Binding-site contacts:
Ligand atom O20 contacts residue F8C1 of chain 1.E at 1.4 Å.
Ligand atom C27 contacts residue F8C1 of chain 1.E at 0.2 Å.
Ligand atom C23 contacts residue F8C1 of chain 1.E at 0.2 Å.
Ligand atom C11 contacts residue CYS149 of chain 1.B at 2.8 Å (hydrophobic).
Ligand atom N28 contacts residue F8C1 of chain 1.E at 0.3 Å (h-bond).
Ligand atom N10 contacts residue CYS149 of chain 1.B at 2.9 Å (h-bond).
Ligand atom C11 contacts residue F8C1 of chain 1.E at 0.2 Å.
Ligand atom C35 contacts residue F8C1 of chain 1.E at 0.2 Å.
Ligand atom N10 contacts residue HIS168 of chain 1.B at 3.0 Å (h-bond).
Ligand atom C24 contacts residue F8C1 of chain 1.E at 0.1 Å.
Ligand atom O20 contacts residue HIS45 of chain 1.B at 2.9 Å (h-bond).
Ligand atom N10 contacts residue F8C1 of chain 1.E at 0.2 Å (h-bond).
Ligand atom N15 contacts residue F8C1 of chain 1.E at 0.4 Å (h-bond).
Ligand atom C08 contacts residue F8C1 of chain 1.E at 0.2 Å.
Ligand atom N03 contacts residue F8C1 of chain 1.E at 0.3 Å (h-bond).
Ligand atom O20 contacts residue CYS149 of chain 1.B at 2.6 Å (h-bond).
Ligand atom O01 contacts residue F8C1 of chain 1.E at 0.7 Å (h-bond).
Ligand atom C02 contacts residue F8C1 of chain 1.E at 0.4 Å.
Ligand atom C19 contacts residue CYS149 of chain 1.B at 1.8 Å (hydrophobic).
Ligand atom C25 contacts residue F8C1 of chain 1.E at 0.2 Å.
Ligand atom C07 contacts residue F8C1 of chain 1.E at 0.2 Å.
Ligand atom C13 contacts residue F8C1 of chain 1.E at 0.3 Å.
Ligand atom O01 contacts residue GLU170 of chain 1.B at 3.1 Å (salt-bridge).
Ligand atom O21 contacts residue F8C1 of chain 1.E at 0.5 Å (h-bond).
Ligand atom C04 contacts residue F8C1 of chain 1.E at 0.3 Å.
Ligand atom C05 contacts residue F8C1 of chain 1.E at 0.3 Å.
Ligand atom C34 contacts residue F8C1 of chain 1.E at 0.2 Å.
Ligand atom C17 contacts residue F8C1 of chain 1.E at 0.1 Å.
Ligand atom C12 contacts residue F8C1 of chain 1.E at 0.2 Å.
Ligand atom O22 contacts residue F8C1 of chain 1.E at 0.3 Å (h-bond).
Ligand atom C16 contacts residue F8C1 of chain 1.E at 0.1 Å.
Ligand atom O18 contacts residue HIS167 of chain 1.B at 2.7 Å (h-bond).
Ligand atom C36 contacts residue F8C1 of chain 1.E at 0.3 Å.
Ligand atom C23 contacts residue GLU170 of chain 1.B at 3.1 Å.
Ligand atom O18 contacts residue F8C1 of chain 1.E at 0.7 Å (h-bond).
Ligand atom C06 contacts residue F8C1 of chain 1.E at 0.2 Å.
Ligand atom C19 contacts residue F8C1 of chain 1.E at 0.1 Å.
Ligand atom C26 contacts residue F8C1 of chain 1.E at 0.3 Å.
Ligand atom C09 contacts residue F8C1 of chain 1.E at 0.3 Å.
Ligand atom C14 contacts residue F8C1 of chain 1.E at 0.5 Å.

This small molecule binds to this protein.
Small molecule (SMILES): CC(C)C[C@H](NC(=O)OC1CC2(CCN(C(=O)C(C)C)CC2)C1)C(=O)N[C@@H](C[C@@H]1CCNC1=O)C(O)S(=O)(=O)O

Sequence of chain 1.B:
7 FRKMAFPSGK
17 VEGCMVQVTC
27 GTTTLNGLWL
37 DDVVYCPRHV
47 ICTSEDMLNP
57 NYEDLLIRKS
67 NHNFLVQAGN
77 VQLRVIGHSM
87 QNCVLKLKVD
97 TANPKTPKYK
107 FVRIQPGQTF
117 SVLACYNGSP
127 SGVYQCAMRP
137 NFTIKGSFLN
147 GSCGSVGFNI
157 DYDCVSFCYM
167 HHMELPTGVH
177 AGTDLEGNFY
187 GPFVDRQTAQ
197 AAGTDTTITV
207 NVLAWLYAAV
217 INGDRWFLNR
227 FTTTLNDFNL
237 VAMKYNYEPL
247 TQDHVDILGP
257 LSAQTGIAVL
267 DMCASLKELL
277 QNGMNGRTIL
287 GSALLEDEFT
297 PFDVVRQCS